Sequence of chain 1.B:
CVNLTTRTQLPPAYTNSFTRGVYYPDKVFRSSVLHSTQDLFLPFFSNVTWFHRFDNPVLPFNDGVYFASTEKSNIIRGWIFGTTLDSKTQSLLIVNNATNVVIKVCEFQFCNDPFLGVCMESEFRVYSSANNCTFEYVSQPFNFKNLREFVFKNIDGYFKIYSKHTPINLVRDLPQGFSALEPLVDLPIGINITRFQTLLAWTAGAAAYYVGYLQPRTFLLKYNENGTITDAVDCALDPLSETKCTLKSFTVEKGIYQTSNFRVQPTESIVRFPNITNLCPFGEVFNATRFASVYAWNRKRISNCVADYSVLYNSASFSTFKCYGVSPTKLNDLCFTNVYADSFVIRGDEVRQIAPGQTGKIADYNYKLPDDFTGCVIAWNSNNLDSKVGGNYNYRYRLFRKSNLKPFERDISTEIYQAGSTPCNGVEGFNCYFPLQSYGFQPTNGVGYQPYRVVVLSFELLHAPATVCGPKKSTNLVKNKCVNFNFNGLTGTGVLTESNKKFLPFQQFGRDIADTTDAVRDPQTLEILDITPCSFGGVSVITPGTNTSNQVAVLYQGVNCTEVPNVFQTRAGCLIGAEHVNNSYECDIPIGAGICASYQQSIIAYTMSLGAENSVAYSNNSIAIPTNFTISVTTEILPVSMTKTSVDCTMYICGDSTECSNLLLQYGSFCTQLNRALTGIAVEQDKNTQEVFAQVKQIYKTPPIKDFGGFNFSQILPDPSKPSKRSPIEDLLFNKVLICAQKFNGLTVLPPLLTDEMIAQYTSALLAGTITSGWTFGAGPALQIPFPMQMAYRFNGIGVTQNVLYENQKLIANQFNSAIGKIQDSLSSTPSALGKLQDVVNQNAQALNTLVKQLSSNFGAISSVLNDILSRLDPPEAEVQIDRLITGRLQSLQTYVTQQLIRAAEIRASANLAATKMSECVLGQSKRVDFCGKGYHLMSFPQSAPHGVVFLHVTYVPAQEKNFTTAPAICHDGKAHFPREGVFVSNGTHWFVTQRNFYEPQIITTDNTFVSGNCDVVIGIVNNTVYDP

Binding-site contacts:
Ligand atom C2 contacts residue ASN1098 of chain 1.B at 2.5 Å.
Ligand atom C2 contacts residue THR1100 of chain 1.B at 3.8 Å.
Ligand atom C3 contacts residue ASN1098 of chain 1.B at 3.8 Å.
Ligand atom C4 contacts residue ASN1098 of chain 1.B at 4.2 Å.
Ligand atom O4 contacts residue HIS1101 of chain 1.B at 4.2 Å.
Ligand atom N2 contacts residue ASN1098 of chain 1.B at 2.9 Å (h-bond).
Ligand atom C7 contacts residue HIS1101 of chain 1.B at 4.4 Å.
Ligand atom O5 contacts residue PHE1103 of chain 1.B at 3.7 Å.
Ligand atom C7 contacts residue THR1100 of chain 1.B at 4.1 Å.
Ligand atom C8 contacts residue ASN1098 of chain 1.B at 3.4 Å.
Ligand atom C3 contacts residue THR1100 of chain 1.B at 3.8 Å.
Ligand atom C4 contacts residue HIS1101 of chain 1.B at 4.4 Å.
Ligand atom O7 contacts residue ASN1098 of chain 1.B at 3.3 Å (h-bond).
Ligand atom C5 contacts residue HIS1101 of chain 1.B at 4.0 Å.
Ligand atom C1 contacts residue PHE1103 of chain 1.B at 4.3 Å (hydrophobic).
Ligand atom O7 contacts residue HIS1101 of chain 1.B at 3.7 Å.
Ligand atom C7 contacts residue ASN1098 of chain 1.B at 3.3 Å.
Ligand atom C5 contacts residue ASN1098 of chain 1.B at 3.7 Å.
Ligand atom C5 contacts residue PHE1103 of chain 1.B at 4.0 Å (hydrophobic).
Ligand atom O5 contacts residue ASN1098 of chain 1.B at 2.4 Å (h-bond).
Ligand atom N2 contacts residue THR1100 of chain 1.B at 3.1 Å (h-bond).
Ligand atom C1 contacts residue HIS1101 of chain 1.B at 4.3 Å.
Ligand atom O3 contacts residue THR1100 of chain 1.B at 4.5 Å.
Ligand atom O5 contacts residue HIS1101 of chain 1.B at 4.5 Å.
Ligand atom C1 contacts residue ASN1098 of chain 1.B at 1.4 Å.
Ligand atom C6 contacts residue PHE1103 of chain 1.B at 3.6 Å (hydrophobic).
Ligand atom C1 contacts residue THR1100 of chain 1.B at 3.9 Å.
Ligand atom C3 contacts residue HIS1101 of chain 1.B at 4.0 Å.
Ligand atom C8 contacts residue THR1100 of chain 1.B at 4.1 Å.

A small-molecule ligand and the protein it binds are described below.
Small molecule (SMILES): CC(=O)N[C@H]1[C@H](O[C@H]2[C@H](O)[C@@H](NC(C)=O)CO[C@@H]2CO)O[C@H](CO)[C@@H](O)[C@@H]1O